Sequence of chain 2.A:
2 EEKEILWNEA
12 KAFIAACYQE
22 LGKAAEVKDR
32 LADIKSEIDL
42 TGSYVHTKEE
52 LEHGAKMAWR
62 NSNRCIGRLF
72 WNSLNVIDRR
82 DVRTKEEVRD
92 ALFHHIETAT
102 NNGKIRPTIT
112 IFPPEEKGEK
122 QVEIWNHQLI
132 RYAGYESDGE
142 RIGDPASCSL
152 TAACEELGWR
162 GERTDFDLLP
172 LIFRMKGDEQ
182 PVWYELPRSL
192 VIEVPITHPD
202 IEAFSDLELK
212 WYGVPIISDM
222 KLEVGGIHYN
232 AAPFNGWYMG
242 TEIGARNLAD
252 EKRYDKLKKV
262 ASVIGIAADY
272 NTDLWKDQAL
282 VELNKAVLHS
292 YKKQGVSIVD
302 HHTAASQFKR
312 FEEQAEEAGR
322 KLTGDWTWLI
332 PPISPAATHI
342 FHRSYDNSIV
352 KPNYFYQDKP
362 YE

Binding-site contacts:
Ligand atom C10 contacts residue HEM1 of chain 1.B at 3.2 Å.
Ligand atom C29 contacts residue HEM1 of chain 1.B at 3.4 Å.
Ligand atom N28 contacts residue TRP238 of chain 1.A at 2.9 Å (h-bond).
Ligand atom N27 contacts residue ARG247 of chain 1.A at 3.5 Å (salt-bridge).
Ligand atom N27 contacts residue ASN248 of chain 1.A at 3.6 Å.
Ligand atom C19 contacts residue HEM1 of chain 1.B at 3.7 Å.
Ligand atom C26 contacts residue ARG247 of chain 1.A at 3.2 Å.
Ligand atom C15 contacts residue GLN129 of chain 1.A at 3.8 Å.
Ligand atom N28 contacts residue GLU243 of chain 1.A at 2.9 Å (salt-bridge).
Ligand atom C26 contacts residue ARG132 of chain 1.A at 3.6 Å.
Ligand atom C08 contacts residue THR328 of chain 1.A at 3.4 Å.
Ligand atom C08 contacts residue TRP329 of chain 1.A at 3.6 Å (hydrophobic).
Ligand atom C18 contacts residue ILE218 of chain 1.A at 3.5 Å (hydrophobic).
Ligand atom C29 contacts residue PHE235 of chain 1.A at 3.6 Å (hydrophobic).
Ligand atom C14 contacts residue ARG247 of chain 1.A at 3.8 Å.
Ligand atom N01 contacts residue TRP329 of chain 1.A at 3.6 Å.
Ligand atom N21 contacts residue GLU243 of chain 1.A at 2.7 Å (salt-bridge).
Ligand atom C04 contacts residue TRP329 of chain 1.A at 3.4 Å (hydrophobic).
Ligand atom C22 contacts residue GLU243 of chain 1.A at 3.6 Å.
Ligand atom C03 contacts residue TRP329 of chain 1.A at 3.5 Å (hydrophobic).
Ligand atom N01 contacts residue HEM1 of chain 1.B at 2.9 Å (h-bond).
Ligand atom C22 contacts residue HEM1 of chain 1.B at 3.6 Å.
Ligand atom C15 contacts residue ARG247 of chain 1.A at 3.5 Å.
Ligand atom C06 contacts residue HEM1 of chain 1.B at 3.7 Å.
Ligand atom C20 contacts residue GLU243 of chain 1.A at 3.5 Å.
Ligand atom C19 contacts residue GLU243 of chain 1.A at 3.2 Å.
Ligand atom N27 contacts residue ARG254 of chain 1.A at 3.3 Å (salt-bridge).
Ligand atom C23 contacts residue HEM1 of chain 1.B at 3.4 Å.
Ligand atom C16 contacts residue ARG247 of chain 1.A at 3.4 Å.
Ligand atom C02 contacts residue TRP329 of chain 1.A at 3.5 Å (hydrophobic).
Ligand atom C20 contacts residue HEM1 of chain 1.B at 3.8 Å.
Ligand atom C02 contacts residue HEM1 of chain 1.B at 3.7 Å.
Ligand atom N27 contacts residue ARG132 of chain 1.A at 2.9 Å (salt-bridge).
Ligand atom N07 contacts residue TRP329 of chain 1.A at 3.7 Å.
Ligand atom C05 contacts residue TRP329 of chain 1.A at 3.5 Å (hydrophobic).
Ligand atom N07 contacts residue HEM1 of chain 1.B at 3.7 Å.
Ligand atom N28 contacts residue HEM1 of chain 1.B at 3.4 Å.
Ligand atom N21 contacts residue HEM1 of chain 1.B at 3.7 Å.
Ligand atom C11 contacts residue TRP329 of chain 1.A at 3.4 Å (hydrophobic).
Ligand atom C06 contacts residue TRP329 of chain 1.A at 3.3 Å (hydrophobic).

A protein and the small-molecule ligand that binds it are described below.
Small molecule (SMILES): CNc1cc(C)cc(CCc2cc(C#N)cc(CCc3cc(C)cc(N)n3)c2)n1

Sequence of chain 1.A:
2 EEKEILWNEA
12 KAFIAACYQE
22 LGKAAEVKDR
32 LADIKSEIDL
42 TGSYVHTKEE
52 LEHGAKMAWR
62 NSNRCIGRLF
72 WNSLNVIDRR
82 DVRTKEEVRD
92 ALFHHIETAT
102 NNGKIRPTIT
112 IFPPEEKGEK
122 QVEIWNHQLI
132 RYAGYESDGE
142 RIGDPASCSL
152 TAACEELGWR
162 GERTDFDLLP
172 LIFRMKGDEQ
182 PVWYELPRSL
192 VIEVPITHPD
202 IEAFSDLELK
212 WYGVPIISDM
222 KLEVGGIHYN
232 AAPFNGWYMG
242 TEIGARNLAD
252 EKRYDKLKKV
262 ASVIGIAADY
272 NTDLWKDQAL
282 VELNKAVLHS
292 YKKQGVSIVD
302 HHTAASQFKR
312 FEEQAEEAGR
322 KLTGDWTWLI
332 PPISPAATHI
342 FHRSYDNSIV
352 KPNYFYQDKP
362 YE